A small-molecule ligand and the protein it binds are described below.
Small molecule (SMILES): COCCCCc1c(C(=O)N(CC(C)C)[C@@H]2CNC[C@H](C(=O)N3CCOCC3)C2)nnn1-c1ccccc1

Sequence of chain 1.A:
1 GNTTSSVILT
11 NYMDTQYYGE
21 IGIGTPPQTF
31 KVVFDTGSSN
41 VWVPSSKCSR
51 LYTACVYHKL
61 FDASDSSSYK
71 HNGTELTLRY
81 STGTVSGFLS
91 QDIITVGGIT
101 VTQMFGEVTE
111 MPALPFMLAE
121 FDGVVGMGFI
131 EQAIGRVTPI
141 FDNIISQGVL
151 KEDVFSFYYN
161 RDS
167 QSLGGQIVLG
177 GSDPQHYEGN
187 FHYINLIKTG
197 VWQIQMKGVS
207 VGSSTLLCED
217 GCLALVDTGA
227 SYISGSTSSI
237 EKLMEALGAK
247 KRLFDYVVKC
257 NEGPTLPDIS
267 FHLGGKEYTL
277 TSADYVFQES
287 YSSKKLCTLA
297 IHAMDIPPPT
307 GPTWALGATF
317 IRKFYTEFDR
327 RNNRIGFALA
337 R

Binding-site contacts:
Ligand atom O19 contacts residue GLY225 of chain 1.A at 3.3 Å (h-bond).
Ligand atom C18 contacts residue GLY225 of chain 1.A at 3.4 Å.
Ligand atom C27 contacts residue ASP223 of chain 1.A at 3.6 Å.
Ligand atom C36 contacts residue LEU221 of chain 1.A at 3.4 Å (hydrophobic).
Ligand atom O33 contacts residue TYR80 of chain 1.A at 3.2 Å.
Ligand atom C13 contacts residue PGE1 of chain 1.E at 3.4 Å.
Ligand atom N10 contacts residue THR82 of chain 1.A at 3.5 Å (h-bond).
Ligand atom C30 contacts residue ASP223 of chain 1.A at 3.5 Å.
Ligand atom C31 contacts residue SER81 of chain 1.A at 3.6 Å.
Ligand atom N10 contacts residue PGE1 of chain 1.E at 3.7 Å.
Ligand atom C3 contacts residue GLY225 of chain 1.A at 3.2 Å.
Ligand atom C25 contacts residue GLY225 of chain 1.A at 3.7 Å.
Ligand atom C1 contacts residue THR224 of chain 1.A at 3.1 Å.
Ligand atom C32 contacts residue SER81 of chain 1.A at 3.5 Å.
Ligand atom O2 contacts residue TYR17 of chain 1.A at 3.1 Å (h-bond).
Ligand atom C15 contacts residue LEU118 of chain 1.A at 3.3 Å (hydrophobic).
Ligand atom C29 contacts residue ASP35 of chain 1.A at 3.4 Å.
Ligand atom N20 contacts residue GLY225 of chain 1.A at 3.5 Å (h-bond).
Ligand atom N9 contacts residue THR82 of chain 1.A at 2.7 Å (h-bond).
Ligand atom C27 contacts residue ASP35 of chain 1.A at 3.1 Å.
Ligand atom C16 contacts residue ALA119 of chain 1.A at 3.5 Å (hydrophobic).
Ligand atom C6 contacts residue SER227 of chain 1.A at 3.5 Å.
Ligand atom C5 contacts residue GLY225 of chain 1.A at 3.5 Å.
Ligand atom O37 contacts residue THR306 of chain 1.A at 3.4 Å.
Ligand atom O19 contacts residue ALA226 of chain 1.A at 3.5 Å.
Ligand atom C16 contacts residue PRO115 of chain 1.A at 3.5 Å (hydrophobic).
Ligand atom N28 contacts residue ASP223 of chain 1.A at 2.7 Å (salt-bridge).
Ligand atom C27 contacts residue GLY225 of chain 1.A at 3.3 Å.
Ligand atom C23 contacts residue GLY225 of chain 1.A at 3.6 Å.
Ligand atom C15 contacts residue GLN16 of chain 1.A at 3.2 Å.
Ligand atom O2 contacts residue GLN16 of chain 1.A at 3.6 Å.
Ligand atom C29 contacts residue ASP223 of chain 1.A at 3.4 Å.
Ligand atom O33 contacts residue SER81 of chain 1.A at 2.9 Å (h-bond).
Ligand atom C6 contacts residue GLY225 of chain 1.A at 3.4 Å.
Ligand atom N28 contacts residue ASP35 of chain 1.A at 2.7 Å (salt-bridge).
Ligand atom O37 contacts residue ILE302 of chain 1.A at 3.6 Å.
Ligand atom C4 contacts residue THR15 of chain 1.A at 3.4 Å.
Ligand atom C16 contacts residue LEU118 of chain 1.A at 3.5 Å (hydrophobic).
Ligand atom C36 contacts residue GLY37 of chain 1.A at 3.6 Å.
Ligand atom C29 contacts residue GLY37 of chain 1.A at 3.5 Å.